The protein below binds the small molecule below.
Small molecule (SMILES): CC(=O)N[C@H]1[C@H](O[C@H]2[C@H](O)[C@@H](NC(C)=O)CO[C@@H]2CO)O[C@H](CO)[C@@H](O)[C@@H]1O

Sequence of chain 1.A:
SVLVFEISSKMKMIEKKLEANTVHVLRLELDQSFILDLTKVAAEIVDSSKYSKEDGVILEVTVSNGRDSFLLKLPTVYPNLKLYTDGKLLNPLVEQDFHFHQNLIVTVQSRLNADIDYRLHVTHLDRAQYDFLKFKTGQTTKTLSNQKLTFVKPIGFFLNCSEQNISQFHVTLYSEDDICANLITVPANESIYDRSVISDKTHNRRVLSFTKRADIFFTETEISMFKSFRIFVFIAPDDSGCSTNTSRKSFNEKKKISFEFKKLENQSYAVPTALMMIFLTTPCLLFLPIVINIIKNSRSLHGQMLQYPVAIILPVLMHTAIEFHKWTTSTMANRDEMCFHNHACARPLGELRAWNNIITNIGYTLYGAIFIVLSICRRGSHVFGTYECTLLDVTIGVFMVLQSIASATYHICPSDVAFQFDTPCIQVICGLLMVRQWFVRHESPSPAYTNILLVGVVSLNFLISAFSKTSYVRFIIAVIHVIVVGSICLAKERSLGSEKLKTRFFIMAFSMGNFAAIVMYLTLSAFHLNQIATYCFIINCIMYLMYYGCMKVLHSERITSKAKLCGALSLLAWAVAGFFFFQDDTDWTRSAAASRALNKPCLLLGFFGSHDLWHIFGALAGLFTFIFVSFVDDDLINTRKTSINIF

Binding-site contacts:
Ligand atom N2 contacts residue ASN205 of chain 1.A at 3.6 Å.
Ligand atom C6 contacts residue SER207 of chain 1.A at 4.2 Å.
Ligand atom O7 contacts residue PHE203 of chain 1.A at 3.8 Å.
Ligand atom O5 contacts residue SER207 of chain 1.A at 4.2 Å.
Ligand atom O7 contacts residue ASN205 of chain 1.A at 3.6 Å.
Ligand atom C8 contacts residue SER273 of chain 1.A at 3.6 Å.
Ligand atom C5 contacts residue SER207 of chain 1.A at 3.9 Å.
Ligand atom C5 contacts residue ASN205 of chain 1.A at 3.4 Å.
Ligand atom O6 contacts residue GLU208 of chain 1.A at 3.3 Å (salt-bridge).
Ligand atom C6 contacts residue GLU208 of chain 1.A at 4.2 Å.
Ligand atom O5 contacts residue GLU208 of chain 1.A at 3.8 Å.
Ligand atom O5 contacts residue ASN205 of chain 1.A at 2.0 Å (h-bond).
Ligand atom C8 contacts residue PHE203 of chain 1.A at 3.8 Å (hydrophobic).
Ligand atom C5 contacts residue GLU208 of chain 1.A at 4.4 Å.
Ligand atom C7 contacts residue PHE203 of chain 1.A at 4.0 Å (hydrophobic).
Ligand atom C1 contacts residue ASN205 of chain 1.A at 1.6 Å.
Ligand atom C4 contacts residue ASN205 of chain 1.A at 4.2 Å.
Ligand atom C7 contacts residue ASN205 of chain 1.A at 3.8 Å.
Ligand atom C3 contacts residue ASN205 of chain 1.A at 4.1 Å.
Ligand atom C8 contacts residue ALA233 of chain 1.A at 4.2 Å (hydrophobic).
Ligand atom O6 contacts residue ASN205 of chain 1.A at 4.4 Å.
Ligand atom C2 contacts residue ASN205 of chain 1.A at 2.9 Å.
Ligand atom C6 contacts residue ASN205 of chain 1.A at 4.4 Å.